Binding-site contacts:
Ligand atom CAD contacts residue HIS276 of chain 1.B at 3.8 Å.
Ligand atom OAM contacts residue TYR169 of chain 1.B at 3.8 Å.
Ligand atom CAV contacts residue THR179 of chain 1.B at 3.6 Å.
Ligand atom CAR contacts residue MET177 of chain 1.B at 3.8 Å (hydrophobic).
Ligand atom CAX contacts residue NDP1 of chain 1.J at 3.0 Å.
Ligand atom CAL contacts residue NDP1 of chain 1.J at 3.4 Å.
Ligand atom OAI contacts residue HIS276 of chain 1.B at 3.8 Å.
Ligand atom OAZ contacts residue VAL178 of chain 1.B at 3.2 Å (h-bond).
Ligand atom CAK contacts residue NDP1 of chain 1.J at 3.0 Å.
Ligand atom CAA contacts residue NDP1 of chain 1.J at 3.9 Å.
Ligand atom OAY contacts residue MET125 of chain 1.B at 3.1 Å (h-bond).
Ligand atom CAO contacts residue PHE94 of chain 1.B at 3.6 Å (hydrophobic).
Ligand atom OAY contacts residue GLY124 of chain 1.B at 3.4 Å.
Ligand atom CAD contacts residue NDP1 of chain 1.J at 3.8 Å.
Ligand atom OAW contacts residue MET125 of chain 1.B at 3.2 Å (h-bond).
Ligand atom CAV contacts residue ASN173 of chain 1.B at 3.4 Å.
Ligand atom CAT contacts residue PHE94 of chain 1.B at 3.5 Å (hydrophobic).
Ligand atom OAU contacts residue LEU46 of chain 1.A at 3.6 Å.
Ligand atom CAS contacts residue PHE94 of chain 1.B at 3.9 Å (hydrophobic).
Ligand atom OAU contacts residue VAL178 of chain 1.B at 3.0 Å (h-bond).
Ligand atom CAL contacts residue TYR169 of chain 1.B at 3.6 Å (hydrophobic).
Ligand atom CAG contacts residue NDP1 of chain 1.J at 3.9 Å.
Ligand atom OAZ contacts residue MET177 of chain 1.B at 3.5 Å.
Ligand atom OAM contacts residue PHE94 of chain 1.B at 3.3 Å.
Ligand atom CAS contacts residue MET177 of chain 1.B at 3.9 Å (hydrophobic).
Ligand atom CAE contacts residue NDP1 of chain 1.J at 3.4 Å.
Ligand atom OAW contacts residue NDP1 of chain 1.J at 3.0 Å (h-bond).
Ligand atom CAH contacts residue HIS276 of chain 1.B at 3.4 Å.
Ligand atom OAU contacts residue MET177 of chain 1.B at 3.4 Å.
Ligand atom CAV contacts residue GLN176 of chain 1.B at 3.9 Å.
Ligand atom CAX contacts residue ILE280 of chain 1.B at 3.8 Å (hydrophobic).
Ligand atom CAV contacts residue LEU46 of chain 1.A at 3.6 Å (hydrophobic).
Ligand atom CAG contacts residue PHE170 of chain 1.B at 3.4 Å (hydrophobic).
Ligand atom CAF contacts residue NDP1 of chain 1.J at 3.4 Å.
Ligand atom OAI contacts residue PHE170 of chain 1.B at 3.6 Å.
Ligand atom CAV contacts residue TYR169 of chain 1.B at 3.5 Å (hydrophobic).
Ligand atom CAB contacts residue HIS276 of chain 1.B at 3.8 Å.
Ligand atom CAC contacts residue HIS276 of chain 1.B at 3.5 Å.
Ligand atom OAW contacts residue GLY124 of chain 1.B at 3.5 Å.
Ligand atom CAV contacts residue VAL178 of chain 1.B at 3.9 Å (hydrophobic).

Sequence of chain 1.A:
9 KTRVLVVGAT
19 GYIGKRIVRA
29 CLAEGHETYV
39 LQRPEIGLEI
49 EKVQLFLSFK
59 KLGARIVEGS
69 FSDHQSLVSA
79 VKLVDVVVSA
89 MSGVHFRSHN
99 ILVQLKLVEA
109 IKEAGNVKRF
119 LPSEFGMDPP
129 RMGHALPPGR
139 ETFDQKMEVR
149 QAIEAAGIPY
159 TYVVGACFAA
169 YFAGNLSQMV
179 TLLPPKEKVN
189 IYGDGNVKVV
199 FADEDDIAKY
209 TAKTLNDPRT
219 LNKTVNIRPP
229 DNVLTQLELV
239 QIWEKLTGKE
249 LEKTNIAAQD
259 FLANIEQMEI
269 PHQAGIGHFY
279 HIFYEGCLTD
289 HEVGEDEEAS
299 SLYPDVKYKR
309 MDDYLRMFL

Sequence of chain 1.B:
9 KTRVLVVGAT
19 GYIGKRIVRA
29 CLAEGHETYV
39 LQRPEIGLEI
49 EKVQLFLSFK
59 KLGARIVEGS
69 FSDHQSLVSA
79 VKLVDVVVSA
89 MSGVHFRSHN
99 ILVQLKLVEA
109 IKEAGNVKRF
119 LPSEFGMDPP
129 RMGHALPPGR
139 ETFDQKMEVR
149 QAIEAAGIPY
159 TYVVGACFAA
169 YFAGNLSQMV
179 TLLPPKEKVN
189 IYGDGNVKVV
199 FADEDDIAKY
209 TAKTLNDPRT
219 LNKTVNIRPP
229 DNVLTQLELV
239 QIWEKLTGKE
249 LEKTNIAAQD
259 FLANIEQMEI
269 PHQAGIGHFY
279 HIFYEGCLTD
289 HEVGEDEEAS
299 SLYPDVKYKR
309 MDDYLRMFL

A protein and the small-molecule ligand that binds it are described below.
Small molecule (SMILES): COc1cc([C@@H]2OC[C@@H]3[C@H]2CO[C@H]3c2ccc(O)c(OC)c2)ccc1O